Binding-site contacts:
Ligand atom CZ contacts residue ASN295 of chain 2.A at 2.9 Å.
Ligand atom NH2 contacts residue GLU290 of chain 2.A at 2.9 Å (salt-bridge).
Ligand atom NE contacts residue ASN295 of chain 2.A at 3.1 Å (h-bond).
Ligand atom NH1 contacts residue SER300 of chain 2.A at 3.7 Å.
Ligand atom CA contacts residue TYR37 of chain 2.A at 3.6 Å (hydrophobic).
Ligand atom O contacts residue LEU291 of chain 2.A at 3.4 Å.
Ligand atom CB contacts residue ASP354 of chain 2.A at 3.7 Å.
Ligand atom CA contacts residue GLU290 of chain 2.A at 3.8 Å.
Ligand atom C contacts residue LYS221 of chain 2.A at 3.5 Å.
Ligand atom N contacts residue GLU290 of chain 2.A at 2.8 Å (salt-bridge).
Ligand atom CB contacts residue THR293 of chain 2.A at 3.7 Å.
Ligand atom NE contacts residue SER300 of chain 2.A at 3.7 Å.
Ligand atom CB contacts residue ARG294 of chain 2.A at 3.6 Å.
Ligand atom NH1 contacts residue ASN295 of chain 2.A at 2.8 Å (h-bond).
Ligand atom O contacts residue GLU290 of chain 2.A at 3.4 Å (salt-bridge).
Ligand atom OXT contacts residue LYS221 of chain 2.A at 2.7 Å (salt-bridge).
Ligand atom NE contacts residue GLU290 of chain 2.A at 2.8 Å (salt-bridge).
Ligand atom CG contacts residue GLU290 of chain 2.A at 3.4 Å.
Ligand atom C contacts residue GLN277 of chain 2.A at 3.4 Å.
Ligand atom NH2 contacts residue SER300 of chain 2.A at 3.6 Å (h-bond).
Ligand atom CZ contacts residue SER300 of chain 2.A at 3.5 Å.
Ligand atom CZ contacts residue GLU240 of chain 2.A at 3.4 Å.
Ligand atom NH2 contacts residue THR299 of chain 2.A at 3.6 Å.
Ligand atom CD contacts residue ARG294 of chain 2.A at 3.6 Å.
Ligand atom O contacts residue GLN277 of chain 2.A at 3.2 Å (h-bond).
Ligand atom CA contacts residue THR293 of chain 2.A at 3.8 Å.
Ligand atom CZ contacts residue GLU290 of chain 2.A at 3.2 Å.
Ligand atom NH2 contacts residue GLY298 of chain 2.A at 2.8 Å (h-bond).
Ligand atom NH2 contacts residue ASN295 of chain 2.A at 3.6 Å.
Ligand atom CD contacts residue ASN295 of chain 2.A at 3.4 Å.
Ligand atom N contacts residue THR293 of chain 2.A at 2.8 Å (h-bond).
Ligand atom NH2 contacts residue ILE297 of chain 2.A at 3.2 Å (h-bond).
Ligand atom CG contacts residue ARG294 of chain 2.A at 3.5 Å.
Ligand atom N contacts residue TYR37 of chain 2.A at 3.7 Å.
Ligand atom O contacts residue LYS221 of chain 2.A at 3.5 Å.
Ligand atom CG contacts residue THR293 of chain 2.A at 3.6 Å.
Ligand atom N contacts residue LEU291 of chain 2.A at 3.0 Å (h-bond).
Ligand atom NH1 contacts residue GLU240 of chain 2.A at 2.7 Å (salt-bridge).
Ligand atom OXT contacts residue GLN277 of chain 2.A at 3.2 Å (h-bond).
Ligand atom NH2 contacts residue GLU240 of chain 2.A at 3.3 Å (salt-bridge).

Sequence of chain 2.A:
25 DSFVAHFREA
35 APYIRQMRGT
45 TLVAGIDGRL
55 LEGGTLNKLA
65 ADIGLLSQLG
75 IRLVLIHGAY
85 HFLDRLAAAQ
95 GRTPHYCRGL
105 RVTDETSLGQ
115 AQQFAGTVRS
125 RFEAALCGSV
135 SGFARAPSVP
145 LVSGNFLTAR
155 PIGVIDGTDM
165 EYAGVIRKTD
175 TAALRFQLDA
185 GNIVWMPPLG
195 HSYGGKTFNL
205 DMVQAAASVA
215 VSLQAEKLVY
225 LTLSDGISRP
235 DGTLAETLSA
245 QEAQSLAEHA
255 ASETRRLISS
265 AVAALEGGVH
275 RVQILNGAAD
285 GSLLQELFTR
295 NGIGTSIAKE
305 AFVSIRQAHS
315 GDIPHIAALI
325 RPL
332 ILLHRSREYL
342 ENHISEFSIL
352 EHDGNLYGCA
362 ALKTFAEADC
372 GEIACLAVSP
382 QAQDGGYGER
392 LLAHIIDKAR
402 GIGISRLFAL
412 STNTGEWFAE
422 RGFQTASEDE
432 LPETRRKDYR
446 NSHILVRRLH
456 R

The small molecule below binds the protein below.
Small molecule (SMILES): NC(=[NH2+])NCCC[C@H](N)C(=O)O